The protein below binds the small molecule below.
Small molecule (SMILES): CC(=O)N[C@@H]1[C@@H](O)[C@H](O)[C@@H](CO)O[C@H]1O

Binding-site contacts:
Ligand atom C3 contacts residue ASN255 of chain 1.D at 4.0 Å.
Ligand atom C1 contacts residue ASN255 of chain 1.D at 1.5 Å.
Ligand atom O5 contacts residue TRP161 of chain 1.D at 4.0 Å.
Ligand atom O5 contacts residue ASN255 of chain 1.D at 2.4 Å (h-bond).
Ligand atom C4 contacts residue TRP161 of chain 1.D at 4.4 Å (hydrophobic).
Ligand atom C7 contacts residue ASN255 of chain 1.D at 4.3 Å.
Ligand atom N2 contacts residue ASN255 of chain 1.D at 3.0 Å (h-bond).
Ligand atom C2 contacts residue TRP161 of chain 1.D at 3.9 Å (hydrophobic).
Ligand atom O3 contacts residue TRP161 of chain 1.D at 4.2 Å.
Ligand atom C1 contacts residue TRP161 of chain 1.D at 3.9 Å (hydrophobic).
Ligand atom O7 contacts residue TRP161 of chain 1.D at 3.5 Å.
Ligand atom C2 contacts residue ASN255 of chain 1.D at 2.7 Å.
Ligand atom C5 contacts residue ASN255 of chain 1.D at 3.6 Å.
Ligand atom C4 contacts residue ASN255 of chain 1.D at 4.3 Å.

Sequence of chain 1.D:
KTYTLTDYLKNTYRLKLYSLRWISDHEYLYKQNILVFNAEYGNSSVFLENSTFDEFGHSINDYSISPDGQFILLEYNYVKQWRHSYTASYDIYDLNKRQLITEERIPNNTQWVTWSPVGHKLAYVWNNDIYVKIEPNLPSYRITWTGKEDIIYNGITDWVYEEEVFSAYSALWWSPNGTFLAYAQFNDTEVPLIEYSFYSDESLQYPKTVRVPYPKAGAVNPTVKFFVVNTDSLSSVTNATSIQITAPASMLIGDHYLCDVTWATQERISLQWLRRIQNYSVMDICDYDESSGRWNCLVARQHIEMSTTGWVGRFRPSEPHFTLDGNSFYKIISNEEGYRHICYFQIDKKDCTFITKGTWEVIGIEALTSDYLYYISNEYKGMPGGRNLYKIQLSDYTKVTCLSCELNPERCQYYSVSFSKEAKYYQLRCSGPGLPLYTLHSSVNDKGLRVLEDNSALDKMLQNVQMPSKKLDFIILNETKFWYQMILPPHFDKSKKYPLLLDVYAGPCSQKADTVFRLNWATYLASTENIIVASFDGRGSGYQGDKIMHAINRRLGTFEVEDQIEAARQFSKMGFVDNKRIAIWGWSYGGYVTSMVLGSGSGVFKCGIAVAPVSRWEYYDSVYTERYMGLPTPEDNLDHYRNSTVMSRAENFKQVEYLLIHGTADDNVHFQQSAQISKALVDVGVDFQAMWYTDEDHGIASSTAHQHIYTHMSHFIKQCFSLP